Binding-site contacts:
Ligand atom C2 contacts residue HIS181 of chain 2.A at 4.0 Å.
Ligand atom C4 contacts residue PHE282 of chain 2.A at 4.4 Å (hydrophobic).
Ligand atom O6 contacts residue ARG231 of chain 2.A at 3.5 Å (salt-bridge).
Ligand atom O5 contacts residue HIS181 of chain 2.A at 3.4 Å.
Ligand atom C2 contacts residue SER266 of chain 2.A at 3.7 Å.
Ligand atom C4 contacts residue SER266 of chain 2.A at 4.0 Å.
Ligand atom O6 contacts residue SER266 of chain 2.A at 2.7 Å (h-bond).
Ligand atom C4 contacts residue TRP278 of chain 2.A at 4.4 Å (hydrophobic).
Ligand atom C3 contacts residue ALA301 of chain 2.A at 4.2 Å (hydrophobic).
Ligand atom O5 contacts residue FMN1 of chain 2.J at 2.7 Å (h-bond).
Ligand atom C1 contacts residue TRP278 of chain 2.A at 4.4 Å (hydrophobic).
Ligand atom C1 contacts residue FMN1 of chain 2.J at 3.9 Å.
Ligand atom O6 contacts residue FMN1 of chain 2.J at 3.5 Å (h-bond).
Ligand atom C2 contacts residue PHE269 of chain 2.A at 4.1 Å (hydrophobic).
Ligand atom O6 contacts residue HIS181 of chain 2.A at 4.2 Å.
Ligand atom C2 contacts residue FMN1 of chain 2.J at 3.6 Å.
Ligand atom C4 contacts residue ALA301 of chain 2.A at 4.1 Å (hydrophobic).
Ligand atom O5 contacts residue ARG231 of chain 2.A at 4.1 Å.
Ligand atom C4 contacts residue MET283 of chain 2.A at 4.2 Å (hydrophobic).
Ligand atom C4 contacts residue TRP302 of chain 2.A at 3.9 Å (hydrophobic).
Ligand atom C3 contacts residue FMN1 of chain 2.J at 3.5 Å.
Ligand atom C3 contacts residue TRP302 of chain 2.A at 4.2 Å (hydrophobic).
Ligand atom C1 contacts residue PHE269 of chain 2.A at 4.2 Å (hydrophobic).
Ligand atom O6 contacts residue ALA301 of chain 2.A at 4.3 Å.
Ligand atom C1 contacts residue TRP302 of chain 2.A at 3.5 Å (hydrophobic).
Ligand atom O5 contacts residue SER266 of chain 2.A at 3.8 Å.
Ligand atom C3 contacts residue SER266 of chain 2.A at 3.6 Å.

The small molecule below binds the protein below.
Small molecule (SMILES): C[C@@H](O)[C@@H](C)O

Sequence of chain 2.A:
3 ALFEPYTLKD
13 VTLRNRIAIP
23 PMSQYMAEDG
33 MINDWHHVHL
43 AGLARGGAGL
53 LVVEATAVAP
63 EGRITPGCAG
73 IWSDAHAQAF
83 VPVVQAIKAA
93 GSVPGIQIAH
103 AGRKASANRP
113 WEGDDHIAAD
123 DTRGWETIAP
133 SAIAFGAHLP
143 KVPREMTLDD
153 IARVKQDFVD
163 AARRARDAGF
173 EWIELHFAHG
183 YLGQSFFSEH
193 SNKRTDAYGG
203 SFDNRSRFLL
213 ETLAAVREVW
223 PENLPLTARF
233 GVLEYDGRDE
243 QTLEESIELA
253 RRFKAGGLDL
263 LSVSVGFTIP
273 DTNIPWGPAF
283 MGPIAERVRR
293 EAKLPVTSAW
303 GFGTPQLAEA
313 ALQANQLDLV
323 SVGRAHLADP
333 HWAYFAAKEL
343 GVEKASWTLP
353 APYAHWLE